Sequence of chain 1.A:
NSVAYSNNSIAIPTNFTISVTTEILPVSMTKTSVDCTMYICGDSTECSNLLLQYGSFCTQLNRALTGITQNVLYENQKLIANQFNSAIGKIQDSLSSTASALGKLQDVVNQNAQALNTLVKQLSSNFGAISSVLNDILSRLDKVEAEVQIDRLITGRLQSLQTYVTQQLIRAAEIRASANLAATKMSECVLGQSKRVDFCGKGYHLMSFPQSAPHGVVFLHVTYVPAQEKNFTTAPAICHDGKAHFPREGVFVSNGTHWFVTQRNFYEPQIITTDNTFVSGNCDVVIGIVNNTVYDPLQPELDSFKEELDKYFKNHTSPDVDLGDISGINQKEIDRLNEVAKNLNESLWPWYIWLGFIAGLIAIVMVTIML

Binding-site contacts:
Ligand atom C3 contacts residue ASN492 of chain 1.A at 3.6 Å.
Ligand atom N2 contacts residue ASN492 of chain 1.A at 3.6 Å.
Ligand atom C1 contacts residue ASN492 of chain 1.A at 1.5 Å.
Ligand atom C8 contacts residue LYS489 of chain 1.A at 3.9 Å.
Ligand atom C2 contacts residue ASN492 of chain 1.A at 2.5 Å.
Ligand atom C5 contacts residue ASN492 of chain 1.A at 3.8 Å.
Ligand atom O5 contacts residue ASN492 of chain 1.A at 2.5 Å (h-bond).
Ligand atom O3 contacts residue ASN492 of chain 1.A at 3.5 Å (h-bond).
Ligand atom C4 contacts residue ASN492 of chain 1.A at 4.3 Å.

This protein binds this small molecule.
Small molecule (SMILES): CC(=O)N[C@H]1[C@H](O[C@H]2[C@H](O)[C@@H](NC(C)=O)CO[C@@H]2CO)O[C@H](CO)[C@@H](O)[C@@H]1O